Sequence of chain 1.J:
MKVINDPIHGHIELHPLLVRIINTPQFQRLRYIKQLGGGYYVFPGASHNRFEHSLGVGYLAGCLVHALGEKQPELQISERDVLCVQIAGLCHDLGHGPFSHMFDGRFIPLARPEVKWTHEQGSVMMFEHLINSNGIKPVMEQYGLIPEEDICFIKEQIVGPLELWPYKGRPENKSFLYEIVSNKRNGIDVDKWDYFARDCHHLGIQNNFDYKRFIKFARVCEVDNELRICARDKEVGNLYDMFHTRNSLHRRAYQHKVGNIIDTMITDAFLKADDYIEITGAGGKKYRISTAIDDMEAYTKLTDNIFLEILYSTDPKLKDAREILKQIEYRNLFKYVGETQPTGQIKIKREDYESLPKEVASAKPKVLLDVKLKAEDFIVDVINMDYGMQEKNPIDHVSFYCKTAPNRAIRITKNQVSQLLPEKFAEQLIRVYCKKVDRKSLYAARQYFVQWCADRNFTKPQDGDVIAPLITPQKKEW

Binding-site contacts:
Ligand atom PB contacts residue LYS271 of chain 1.K at 3.4 Å.
Ligand atom C5' contacts residue VAL11 of chain 1.L at 3.4 Å (hydrophobic).
Ligand atom N3 contacts residue ASN13 of chain 1.L at 2.8 Å (h-bond).
Ligand atom C3' contacts residue CZF1 of chain 1.GD at 3.3 Å.
Ligand atom C4 contacts residue ARG227 of chain 1.J at 3.2 Å.
Ligand atom O2B contacts residue CZF1 of chain 1.GD at 3.4 Å.
Ligand atom O1G contacts residue LYS417 of chain 1.J at 2.8 Å (salt-bridge).
Ligand atom PB contacts residue MG1 of chain 1.ED at 3.3 Å.
Ligand atom C3' contacts residue VAL50 of chain 1.K at 3.3 Å (hydrophobic).
Ligand atom C5 contacts residue ARG227 of chain 1.J at 3.4 Å.
Ligand atom O2G contacts residue ARG246 of chain 1.J at 2.3 Å (salt-bridge).
Ligand atom N7 contacts residue ARG227 of chain 1.J at 3.4 Å (salt-bridge).
Ligand atom O2B contacts residue HIS270 of chain 1.K at 3.1 Å.
Ligand atom O1G contacts residue MG1 of chain 1.ED at 2.6 Å.
Ligand atom O3' contacts residue VAL50 of chain 1.K at 3.0 Å (h-bond).
Ligand atom O6 contacts residue ASN252 of chain 1.J at 3.3 Å (h-bond).
Ligand atom C4' contacts residue CZF1 of chain 1.GD at 3.3 Å.
Ligand atom N9 contacts residue ARG227 of chain 1.J at 3.3 Å (salt-bridge).
Ligand atom O3G contacts residue ARG246 of chain 1.J at 2.9 Å (salt-bridge).
Ligand atom O1A contacts residue HIS270 of chain 1.K at 2.9 Å (h-bond).
Ligand atom O3B contacts residue CZF1 of chain 1.GD at 3.4 Å (h-bond).
Ligand atom O1B contacts residue CZF1 of chain 1.GD at 2.3 Å (h-bond).
Ligand atom O4' contacts residue ARG227 of chain 1.J at 3.1 Å (salt-bridge).
Ligand atom O3' contacts residue ASN13 of chain 1.L at 2.7 Å (h-bond).
Ligand atom O6 contacts residue ARG266 of chain 1.K at 3.2 Å.
Ligand atom O2A contacts residue LYS248 of chain 1.J at 2.9 Å (salt-bridge).
Ligand atom O3G contacts residue MG1 of chain 1.ED at 3.4 Å.
Ligand atom O2A contacts residue ARG227 of chain 1.J at 2.8 Å (salt-bridge).
Ligand atom O3G contacts residue LYS248 of chain 1.J at 3.2 Å (salt-bridge).
Ligand atom C2 contacts residue ASN13 of chain 1.L at 3.2 Å.
Ligand atom O1G contacts residue CZF1 of chain 1.GD at 2.7 Å (h-bond).
Ligand atom PB contacts residue CZF1 of chain 1.GD at 3.3 Å.
Ligand atom N3A contacts residue LYS248 of chain 1.J at 3.3 Å (salt-bridge).
Ligand atom N2 contacts residue ASN13 of chain 1.L at 2.8 Å (h-bond).
Ligand atom N2 contacts residue GLY218 of chain 1.K at 3.4 Å (h-bond).
Ligand atom C5' contacts residue CZF1 of chain 1.GD at 3.1 Å.
Ligand atom PG contacts residue MG1 of chain 1.ED at 3.3 Å.
Ligand atom O2B contacts residue LYS271 of chain 1.K at 2.6 Å (salt-bridge).
Ligand atom O3B contacts residue LYS271 of chain 1.K at 2.7 Å (salt-bridge).
Ligand atom O1B contacts residue MG1 of chain 1.ED at 1.9 Å.

Sequence of chain 1.L:
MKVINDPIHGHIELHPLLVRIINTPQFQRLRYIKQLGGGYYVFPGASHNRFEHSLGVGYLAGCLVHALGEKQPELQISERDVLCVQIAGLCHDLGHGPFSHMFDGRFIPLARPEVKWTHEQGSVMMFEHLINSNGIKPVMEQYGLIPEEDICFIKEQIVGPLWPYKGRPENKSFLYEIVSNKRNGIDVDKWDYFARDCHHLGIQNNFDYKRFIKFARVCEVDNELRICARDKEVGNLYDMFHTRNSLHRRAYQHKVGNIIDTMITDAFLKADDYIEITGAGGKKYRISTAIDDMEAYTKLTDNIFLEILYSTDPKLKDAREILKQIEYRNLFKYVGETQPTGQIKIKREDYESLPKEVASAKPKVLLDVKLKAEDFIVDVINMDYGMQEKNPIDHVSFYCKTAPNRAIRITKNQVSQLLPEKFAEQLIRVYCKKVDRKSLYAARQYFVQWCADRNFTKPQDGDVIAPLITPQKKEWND

A protein and the small-molecule ligand that binds it are described below.
Small molecule (SMILES): Nc1nc2c(ncn2[C@H]2C[C@H](O)[C@@H](CO[P](=O)(O)N[P](=O)(O)OP(=O)(O)O)O2)c(=O)[nH]1

Sequence of chain 1.K:
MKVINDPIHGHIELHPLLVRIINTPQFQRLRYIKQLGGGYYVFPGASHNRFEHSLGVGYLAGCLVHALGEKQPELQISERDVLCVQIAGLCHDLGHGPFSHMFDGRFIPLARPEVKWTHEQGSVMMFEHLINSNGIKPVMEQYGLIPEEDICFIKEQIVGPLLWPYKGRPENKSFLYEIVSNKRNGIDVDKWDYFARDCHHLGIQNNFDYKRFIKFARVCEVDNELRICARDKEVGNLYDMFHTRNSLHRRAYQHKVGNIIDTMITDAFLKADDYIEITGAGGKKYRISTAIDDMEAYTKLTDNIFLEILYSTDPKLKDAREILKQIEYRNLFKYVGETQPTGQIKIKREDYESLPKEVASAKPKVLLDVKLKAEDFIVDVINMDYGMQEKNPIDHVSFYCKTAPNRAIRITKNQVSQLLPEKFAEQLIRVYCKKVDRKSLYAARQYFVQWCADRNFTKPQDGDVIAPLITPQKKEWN